Binding-site contacts:
Ligand atom O19 contacts residue GLY50 of chain 1.K at 3.3 Å.
Ligand atom O19 contacts residue MET81 of chain 1.K at 3.5 Å (h-bond).
Ligand atom O23 contacts residue SER52 of chain 1.K at 3.8 Å.
Ligand atom C18 contacts residue HIS105 of chain 1.K at 3.0 Å.
Ligand atom N03 contacts residue GLY51 of chain 1.K at 2.5 Å (h-bond).
Ligand atom C13 contacts residue MET81 of chain 1.K at 3.9 Å (hydrophobic).
Ligand atom C21 contacts residue VAL53 of chain 1.K at 3.7 Å (hydrophobic).
Ligand atom C26 contacts residue ILE125 of chain 1.K at 3.9 Å (hydrophobic).
Ligand atom C01 contacts residue LEU108 of chain 1.K at 3.5 Å (hydrophobic).
Ligand atom C18 contacts residue PRO107 of chain 1.K at 3.3 Å (hydrophobic).
Ligand atom C17 contacts residue MET81 of chain 1.K at 3.5 Å (hydrophobic).
Ligand atom O20 contacts residue SER80 of chain 1.K at 2.1 Å (h-bond).
Ligand atom B14 contacts residue GLY51 of chain 1.K at 3.6 Å.
Ligand atom O04 contacts residue LEU108 of chain 1.K at 2.9 Å (h-bond).
Ligand atom C13 contacts residue SER80 of chain 1.K at 3.0 Å.
Ligand atom N24 contacts residue VAL53 of chain 1.K at 3.9 Å.
Ligand atom C17 contacts residue SER80 of chain 1.K at 3.9 Å.
Ligand atom C18 contacts residue GLN106 of chain 1.K at 3.5 Å.
Ligand atom N03 contacts residue VAL53 of chain 1.K at 3.9 Å.
Ligand atom C16 contacts residue SER80 of chain 1.K at 3.2 Å.
Ligand atom O04 contacts residue PRO107 of chain 1.K at 3.4 Å.
Ligand atom B14 contacts residue SER80 of chain 1.K at 2.0 Å.
Ligand atom C25 contacts residue HIS124 of chain 1.K at 3.5 Å.
Ligand atom C01 contacts residue GLY51 of chain 1.K at 3.9 Å.
Ligand atom C28 contacts residue LEU108 of chain 1.K at 3.2 Å (hydrophobic).
Ligand atom O23 contacts residue VAL53 of chain 1.K at 3.0 Å (h-bond).
Ligand atom N12 contacts residue LEU108 of chain 1.K at 2.6 Å (h-bond).
Ligand atom O19 contacts residue SER80 of chain 1.K at 2.7 Å (h-bond).
Ligand atom C21 contacts residue LEU108 of chain 1.K at 3.7 Å (hydrophobic).
Ligand atom C15 contacts residue SER80 of chain 1.K at 3.3 Å.
Ligand atom N27 contacts residue ILE125 of chain 1.K at 3.5 Å.
Ligand atom C16 contacts residue HIS105 of chain 1.K at 4.0 Å.
Ligand atom B14 contacts residue MET81 of chain 1.K at 3.7 Å.
Ligand atom C13 contacts residue GLY51 of chain 1.K at 3.1 Å.
Ligand atom C22 contacts residue LEU108 of chain 1.K at 3.9 Å (hydrophobic).
Ligand atom C02 contacts residue GLY51 of chain 1.K at 3.7 Å.
Ligand atom O19 contacts residue GLY51 of chain 1.K at 2.6 Å (h-bond).
Ligand atom C05 contacts residue LEU108 of chain 1.K at 3.5 Å (hydrophobic).
Ligand atom C26 contacts residue HIS124 of chain 1.K at 3.5 Å.
Ligand atom O20 contacts residue HIS105 of chain 1.K at 3.1 Å (h-bond).

The protein below binds the small molecule below.
Small molecule (SMILES): CC(C)C[C@@H](NC(=O)[C@H](Cc1ccccc1)NC(=O)c1cnccn1)B(O)O

Sequence of chain 1.K:
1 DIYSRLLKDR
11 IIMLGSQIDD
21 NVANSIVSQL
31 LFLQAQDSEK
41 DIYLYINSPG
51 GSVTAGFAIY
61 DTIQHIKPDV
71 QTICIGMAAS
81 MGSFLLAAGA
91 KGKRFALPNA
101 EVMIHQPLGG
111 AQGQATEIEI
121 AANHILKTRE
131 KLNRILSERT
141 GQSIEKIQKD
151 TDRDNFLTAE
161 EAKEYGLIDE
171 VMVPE